This small molecule binds to this protein.
Small molecule (SMILES): CC(=O)N[C@@H]1[C@@H](O)[C@H](O)[C@@H](CO)O[C@H]1O

Sequence of chain 1.A:
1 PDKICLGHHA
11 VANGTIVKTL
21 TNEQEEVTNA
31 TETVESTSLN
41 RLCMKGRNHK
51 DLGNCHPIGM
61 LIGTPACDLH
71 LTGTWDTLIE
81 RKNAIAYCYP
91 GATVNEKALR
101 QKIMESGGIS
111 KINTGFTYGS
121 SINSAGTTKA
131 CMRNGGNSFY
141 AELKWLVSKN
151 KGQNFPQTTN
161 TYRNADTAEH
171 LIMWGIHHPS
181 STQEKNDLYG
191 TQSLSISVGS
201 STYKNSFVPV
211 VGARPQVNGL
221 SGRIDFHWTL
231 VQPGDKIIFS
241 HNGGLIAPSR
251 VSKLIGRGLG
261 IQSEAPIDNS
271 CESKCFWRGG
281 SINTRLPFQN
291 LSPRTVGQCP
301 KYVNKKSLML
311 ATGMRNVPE

Binding-site contacts:
Ligand atom C7 contacts residue ASN29 of chain 1.A at 3.9 Å.
Ligand atom C5 contacts residue ASN29 of chain 1.A at 3.6 Å.
Ligand atom C4 contacts residue ASN29 of chain 1.A at 4.3 Å.
Ligand atom O5 contacts residue ASN29 of chain 1.A at 2.3 Å (h-bond).
Ligand atom C2 contacts residue ASN29 of chain 1.A at 2.5 Å.
Ligand atom C3 contacts residue ASN29 of chain 1.A at 3.8 Å.
Ligand atom C1 contacts residue ASN29 of chain 1.A at 1.4 Å.
Ligand atom N2 contacts residue ASN29 of chain 1.A at 3.0 Å (h-bond).
Ligand atom O7 contacts residue ASN29 of chain 1.A at 4.3 Å.
Ligand atom C8 contacts residue ASN29 of chain 1.A at 4.2 Å.